This small molecule binds to this protein.
Small molecule (SMILES): C[C@@H](O)[C@@H](C)O

Sequence of chain 12.A:
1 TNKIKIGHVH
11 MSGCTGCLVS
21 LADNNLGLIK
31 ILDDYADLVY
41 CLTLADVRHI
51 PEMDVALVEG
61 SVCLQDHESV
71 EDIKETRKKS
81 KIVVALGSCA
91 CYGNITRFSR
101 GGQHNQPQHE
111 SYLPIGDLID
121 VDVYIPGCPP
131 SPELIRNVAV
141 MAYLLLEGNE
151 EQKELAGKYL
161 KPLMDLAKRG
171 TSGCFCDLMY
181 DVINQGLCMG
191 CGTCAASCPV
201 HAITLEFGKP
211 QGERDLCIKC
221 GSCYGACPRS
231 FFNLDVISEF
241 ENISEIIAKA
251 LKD

Binding-site contacts:
Ligand atom O6 contacts residue PRO63 of chain 12.C at 4.4 Å.
Ligand atom O5 contacts residue BU31 of chain 12.L at 3.8 Å.
Ligand atom C1 contacts residue THR204 of chain 12.A at 3.5 Å.
Ligand atom O6 contacts residue SER87 of chain 12.C at 3.0 Å (h-bond).
Ligand atom C3 contacts residue SER87 of chain 12.C at 4.2 Å.
Ligand atom C1 contacts residue LEU205 of chain 12.A at 2.9 Å (hydrophobic).
Ligand atom C3 contacts residue LEU205 of chain 12.A at 4.5 Å (hydrophobic).
Ligand atom C2 contacts residue LEU205 of chain 12.A at 3.8 Å (hydrophobic).
Ligand atom C2 contacts residue SER87 of chain 12.C at 4.4 Å.
Ligand atom C4 contacts residue LEU205 of chain 12.A at 3.3 Å (hydrophobic).
Ligand atom O6 contacts residue TRP88 of chain 12.C at 4.3 Å.
Ligand atom C2 contacts residue THR204 of chain 12.A at 4.4 Å.
Ligand atom O6 contacts residue PRO84 of chain 12.C at 4.2 Å.

Sequence of chain 12.C:
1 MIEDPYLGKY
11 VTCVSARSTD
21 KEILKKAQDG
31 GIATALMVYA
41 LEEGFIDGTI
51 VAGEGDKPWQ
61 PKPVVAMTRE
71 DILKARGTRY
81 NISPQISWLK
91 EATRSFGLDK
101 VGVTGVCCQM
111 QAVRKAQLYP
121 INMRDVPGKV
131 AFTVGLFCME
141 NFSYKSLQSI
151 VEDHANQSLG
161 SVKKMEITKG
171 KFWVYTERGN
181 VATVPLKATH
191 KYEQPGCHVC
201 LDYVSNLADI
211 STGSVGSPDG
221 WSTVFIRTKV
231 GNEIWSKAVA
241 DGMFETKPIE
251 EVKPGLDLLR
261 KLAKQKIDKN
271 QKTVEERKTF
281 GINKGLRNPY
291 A